Binding-site contacts:
Ligand atom O9 contacts residue GLN282 of chain 1.A at 2.7 Å (h-bond).
Ligand atom C4 contacts residue PHE252 of chain 1.A at 4.3 Å (hydrophobic).
Ligand atom C3 contacts residue PHE252 of chain 1.A at 4.0 Å (hydrophobic).
Ligand atom O9 contacts residue ILE248 of chain 1.A at 4.1 Å.
Ligand atom C1 contacts residue 4ZE1 of chain 1.D at 1.6 Å.
Ligand atom C4 contacts residue 4ZE1 of chain 1.D at 0.7 Å.
Ligand atom N5 contacts residue PHE285 of chain 1.A at 4.5 Å.
Ligand atom C7 contacts residue 4ZE1 of chain 1.D at 1.5 Å.
Ligand atom C7 contacts residue ILE248 of chain 1.A at 3.4 Å (hydrophobic).
Ligand atom C6 contacts residue PHE285 of chain 1.A at 4.4 Å (hydrophobic).
Ligand atom C2 contacts residue PHE285 of chain 1.A at 3.9 Å (hydrophobic).
Ligand atom C8 contacts residue ILE248 of chain 1.A at 4.0 Å (hydrophobic).
Ligand atom O9 contacts residue 4ZE1 of chain 1.D at 1.4 Å.
Ligand atom C8 contacts residue GLN282 of chain 1.A at 4.0 Å.
Ligand atom O9 contacts residue TYR249 of chain 1.A at 4.4 Å.
Ligand atom C8 contacts residue 4ZE1 of chain 1.D at 0.7 Å.
Ligand atom C6 contacts residue 4ZE1 of chain 1.D at 0.9 Å.
Ligand atom C8 contacts residue PHE252 of chain 1.A at 4.3 Å (hydrophobic).
Ligand atom N5 contacts residue LEU231 of chain 1.A at 4.4 Å.
Ligand atom C1 contacts residue MET269 of chain 1.A at 3.5 Å (hydrophobic).
Ligand atom C1 contacts residue PHE285 of chain 1.A at 3.8 Å (hydrophobic).
Ligand atom N5 contacts residue LEU191 of chain 1.A at 4.0 Å.
Ligand atom C3 contacts residue 4ZE1 of chain 1.D at 1.0 Å.
Ligand atom C6 contacts residue ILE248 of chain 1.A at 4.0 Å (hydrophobic).
Ligand atom N5 contacts residue 4ZE1 of chain 1.D at 0.7 Å (h-bond).
Ligand atom C2 contacts residue 4ZE1 of chain 1.D at 0.9 Å.
Ligand atom C4 contacts residue PHE285 of chain 1.A at 4.0 Å (hydrophobic).
Ligand atom C1 contacts residue GLN282 of chain 1.A at 4.5 Å.
Ligand atom C3 contacts residue PHE285 of chain 1.A at 3.6 Å (hydrophobic).
Ligand atom C1 contacts residue PHE252 of chain 1.A at 4.1 Å (hydrophobic).
Ligand atom C2 contacts residue PHE252 of chain 1.A at 4.0 Å (hydrophobic).

This small molecule binds to this protein.
Small molecule (SMILES): Cc1cc(N)ccc1O

Sequence of chain 1.A:
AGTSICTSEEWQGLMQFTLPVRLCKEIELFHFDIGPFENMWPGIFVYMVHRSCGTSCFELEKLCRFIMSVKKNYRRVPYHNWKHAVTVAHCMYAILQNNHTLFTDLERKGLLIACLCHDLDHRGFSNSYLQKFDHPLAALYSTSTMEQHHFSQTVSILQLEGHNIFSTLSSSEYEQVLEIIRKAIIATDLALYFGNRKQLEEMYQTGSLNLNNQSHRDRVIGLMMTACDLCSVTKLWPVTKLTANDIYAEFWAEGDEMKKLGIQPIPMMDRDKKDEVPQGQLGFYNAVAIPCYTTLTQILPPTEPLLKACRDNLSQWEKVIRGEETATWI